Binding-site contacts:
Ligand atom O5S contacts residue ARG73 of chain 1.A at 3.3 Å (salt-bridge).
Ligand atom O3S contacts residue LYS132 of chain 1.A at 2.7 Å (salt-bridge).
Ligand atom O2S contacts residue LYS132 of chain 1.A at 3.0 Å (salt-bridge).
Ligand atom O4S contacts residue ARG73 of chain 1.A at 3.6 Å (salt-bridge).
Ligand atom O1S contacts residue LYS132 of chain 1.A at 4.0 Å.
Ligand atom S2 contacts residue ARG73 of chain 1.A at 4.0 Å.
Ligand atom S contacts residue LYS132 of chain 1.A at 4.1 Å.
Ligand atom O1S contacts residue THR131 of chain 1.A at 4.0 Å.
Ligand atom S1 contacts residue LYS132 of chain 1.A at 4.3 Å.

Sequence of chain 1.A:
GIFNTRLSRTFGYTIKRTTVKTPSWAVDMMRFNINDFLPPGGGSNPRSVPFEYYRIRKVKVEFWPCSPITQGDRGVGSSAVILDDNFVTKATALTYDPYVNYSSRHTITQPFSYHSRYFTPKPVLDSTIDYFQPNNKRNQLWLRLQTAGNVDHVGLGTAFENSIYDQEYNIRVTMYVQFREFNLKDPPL

This protein binds this small molecule.
Small molecule (SMILES): O=C(O)[C@@H]1O[C@@H](O[C@H]2[C@H](O)[C@@H](NS(=O)(=O)O)[C@@H](O[C@H]3[C@H](O)[C@@H](OS(=O)(=O)O)[C@H](O[C@H]4[C@H](O)[C@@H](NS(=O)(=O)O)[C@@H](O)O[C@@H]4COS(=O)(=O)O)O[C@H]3C(=O)O)O[C@@H]2COS(=O)(=O)O)[C@H](OS(=O)(=O)O)[C@@H](O)[C@@H]1O